Binding-site contacts:
Ligand atom O56 contacts residue ILE231 of chain 1.B at 3.1 Å (h-bond).
Ligand atom C13 contacts residue PHE194 of chain 1.B at 3.5 Å (hydrophobic).
Ligand atom O80 contacts residue ARG266 of chain 1.B at 3.0 Å (salt-bridge).
Ligand atom O81 contacts residue GLY271 of chain 1.B at 3.4 Å.
Ligand atom N46 contacts residue ASP60 of chain 1.B at 3.0 Å (salt-bridge).
Ligand atom O57 contacts residue CYS227 of chain 1.B at 3.5 Å (h-bond).
Ligand atom P55 contacts residue CYS227 of chain 1.B at 3.5 Å.
Ligand atom F54 contacts residue GLN274 of chain 1.B at 3.4 Å.
Ligand atom C71 contacts residue SER40 of chain 1.B at 3.4 Å.
Ligand atom O56 contacts residue ALA229 of chain 1.B at 3.4 Å.
Ligand atom C3 contacts residue TYR58 of chain 1.B at 3.5 Å (hydrophobic).
Ligand atom O57 contacts residue ALA229 of chain 1.B at 2.8 Å (h-bond).
Ligand atom O58 contacts residue ARG233 of chain 1.B at 2.7 Å (salt-bridge).
Ligand atom O82 contacts residue ARG36 of chain 1.B at 2.8 Å.
Ligand atom C41 contacts residue ARG59 of chain 1.B at 3.3 Å.
Ligand atom C23 contacts residue GLN274 of chain 1.B at 3.3 Å.
Ligand atom P79 contacts residue ARG266 of chain 1.B at 3.5 Å.
Ligand atom C22 contacts residue GLN274 of chain 1.B at 3.1 Å.
Ligand atom F53 contacts residue ARG233 of chain 1.B at 3.5 Å.
Ligand atom O58 contacts residue GLY232 of chain 1.B at 3.4 Å.
Ligand atom F54 contacts residue PHE194 of chain 1.B at 3.3 Å.
Ligand atom C61 contacts residue ASP60 of chain 1.B at 3.3 Å.
Ligand atom C13 contacts residue LEU131 of chain 1.B at 3.4 Å (hydrophobic).
Ligand atom F54 contacts residue GLY232 of chain 1.B at 3.5 Å.
Ligand atom C14 contacts residue PHE194 of chain 1.B at 3.4 Å (hydrophobic).
Ligand atom O81 contacts residue ARG266 of chain 1.B at 2.8 Å (salt-bridge).
Ligand atom O56 contacts residue CYS227 of chain 1.B at 3.2 Å (h-bond).
Ligand atom C35 contacts residue TYR58 of chain 1.B at 3.6 Å (hydrophobic).
Ligand atom O56 contacts residue GLY232 of chain 1.B at 2.6 Å (h-bond).
Ligand atom C10 contacts residue ALA229 of chain 1.B at 3.3 Å (hydrophobic).
Ligand atom O56 contacts residue GLY230 of chain 1.B at 3.5 Å (h-bond).
Ligand atom O57 contacts residue SER228 of chain 1.B at 3.0 Å (h-bond).
Ligand atom C11 contacts residue ALA229 of chain 1.B at 3.6 Å (hydrophobic).
Ligand atom O57 contacts residue ARG233 of chain 1.B at 3.0 Å (salt-bridge).
Ligand atom C64 contacts residue MET270 of chain 1.B at 3.5 Å (hydrophobic).
Ligand atom O58 contacts residue CYS227 of chain 1.B at 3.3 Å (h-bond).
Ligand atom C63 contacts residue MET270 of chain 1.B at 3.2 Å (hydrophobic).
Ligand atom C15 contacts residue ALA229 of chain 1.B at 3.4 Å (hydrophobic).
Ligand atom N47 contacts residue TYR58 of chain 1.B at 3.3 Å.
Ligand atom C40 contacts residue ARG59 of chain 1.B at 3.4 Å.

A protein and the small-molecule ligand that binds it are described below.
Small molecule (SMILES): Cc1ccc2cc(-c3ccc(C[C@@](Cc4ccc(C(F)(F)P(=O)(O)O)cc4)(c4ccccc4)n4nnc5ccccc54)cc3)cc(P(=O)(O)O)c2n1

Sequence of chain 1.B:
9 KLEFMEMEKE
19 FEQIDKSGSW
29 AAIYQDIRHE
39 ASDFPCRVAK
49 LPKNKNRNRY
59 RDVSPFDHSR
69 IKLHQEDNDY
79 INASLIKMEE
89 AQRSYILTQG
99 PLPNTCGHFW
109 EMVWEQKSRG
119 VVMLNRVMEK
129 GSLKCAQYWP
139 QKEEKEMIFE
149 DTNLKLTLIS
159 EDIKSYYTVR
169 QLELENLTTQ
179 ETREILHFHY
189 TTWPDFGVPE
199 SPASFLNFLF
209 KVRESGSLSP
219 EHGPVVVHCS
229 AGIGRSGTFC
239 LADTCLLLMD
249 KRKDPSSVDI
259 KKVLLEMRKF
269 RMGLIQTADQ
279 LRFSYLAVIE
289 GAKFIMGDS